Binding-site contacts:
Ligand atom C5B contacts residue TYR197 of chain 58.A at 3.7 Å (hydrophobic).
Ligand atom O1B contacts residue MET221 of chain 58.A at 3.4 Å.
Ligand atom N2 contacts residue PHE186 of chain 58.A at 3.7 Å.
Ligand atom CM1 contacts residue SER107 of chain 58.A at 3.9 Å.
Ligand atom O1B contacts residue TYR128 of chain 58.A at 3.9 Å.
Ligand atom C2C contacts residue VAL188 of chain 58.A at 3.2 Å (hydrophobic).
Ligand atom C7C contacts residue TYR197 of chain 58.A at 3.8 Å (hydrophobic).
Ligand atom C4 contacts residue TYR152 of chain 58.A at 3.9 Å (hydrophobic).
Ligand atom C3 contacts residue PHE186 of chain 58.A at 3.8 Å (hydrophobic).
Ligand atom C5B contacts residue LEU106 of chain 58.A at 3.5 Å (hydrophobic).
Ligand atom C31 contacts residue SER175 of chain 58.A at 3.6 Å.
Ligand atom C4C contacts residue TYR152 of chain 58.A at 3.8 Å (hydrophobic).
Ligand atom C5C contacts residue TYR128 of chain 58.A at 3.5 Å (hydrophobic).
Ligand atom C3C contacts residue VAL188 of chain 58.A at 3.3 Å (hydrophobic).
Ligand atom C31 contacts residue ALA150 of chain 58.A at 3.5 Å (hydrophobic).
Ligand atom O1 contacts residue ALA24 of chain 58.C at 3.6 Å.
Ligand atom C7C contacts residue TYR128 of chain 58.A at 3.6 Å (hydrophobic).
Ligand atom C5 contacts residue PHE186 of chain 58.A at 3.5 Å (hydrophobic).
Ligand atom C6C contacts residue VAL191 of chain 58.A at 3.2 Å (hydrophobic).
Ligand atom C31 contacts residue VAL176 of chain 58.A at 3.3 Å (hydrophobic).
Ligand atom C5 contacts residue TYR152 of chain 58.A at 3.8 Å (hydrophobic).
Ligand atom C4 contacts residue PHE186 of chain 58.A at 3.6 Å (hydrophobic).
Ligand atom C6B contacts residue LEU106 of chain 58.A at 3.9 Å (hydrophobic).
Ligand atom N3A contacts residue ASN219 of chain 58.A at 3.0 Å (h-bond).
Ligand atom O1 contacts residue VAL188 of chain 58.A at 3.8 Å.
Ligand atom O1 contacts residue TYR152 of chain 58.A at 3.9 Å.
Ligand atom C4A contacts residue ASN219 of chain 58.A at 3.5 Å.
Ligand atom C1B contacts residue MET221 of chain 58.A at 3.8 Å (hydrophobic).
Ligand atom C3B contacts residue MET221 of chain 58.A at 3.8 Å (hydrophobic).
Ligand atom C4B contacts residue LEU106 of chain 58.A at 3.7 Å (hydrophobic).
Ligand atom C2B contacts residue MET221 of chain 58.A at 3.5 Å (hydrophobic).
Ligand atom O1 contacts residue PHE186 of chain 58.A at 3.5 Å.
Ligand atom C6C contacts residue MET221 of chain 58.A at 3.7 Å (hydrophobic).
Ligand atom C31 contacts residue PRO174 of chain 58.A at 3.4 Å (hydrophobic).
Ligand atom N2 contacts residue ALA24 of chain 58.C at 3.4 Å.
Ligand atom C4 contacts residue MET224 of chain 58.A at 3.8 Å (hydrophobic).
Ligand atom C6B contacts residue TYR197 of chain 58.A at 3.6 Å (hydrophobic).
Ligand atom C5C contacts residue ILE104 of chain 58.A at 3.8 Å (hydrophobic).
Ligand atom C3C contacts residue TYR128 of chain 58.A at 3.9 Å (hydrophobic).
Ligand atom C3 contacts residue PRO174 of chain 58.A at 3.8 Å (hydrophobic).

The small molecule below binds the protein below.
Small molecule (SMILES): Cc1cc(CCCCCCCOc2ccc(C3=N[C@@H](C)CO3)cc2)on1

Sequence of chain 58.A:
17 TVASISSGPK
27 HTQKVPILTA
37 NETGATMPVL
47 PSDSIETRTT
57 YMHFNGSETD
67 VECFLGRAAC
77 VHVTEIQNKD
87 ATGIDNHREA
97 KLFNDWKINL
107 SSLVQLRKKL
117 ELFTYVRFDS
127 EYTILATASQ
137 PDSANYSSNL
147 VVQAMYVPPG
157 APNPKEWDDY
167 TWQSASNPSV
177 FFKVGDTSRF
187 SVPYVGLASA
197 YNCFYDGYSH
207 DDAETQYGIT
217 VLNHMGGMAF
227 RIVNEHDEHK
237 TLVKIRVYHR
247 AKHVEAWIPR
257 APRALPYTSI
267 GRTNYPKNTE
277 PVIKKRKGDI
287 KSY

Sequence of chain 58.C:
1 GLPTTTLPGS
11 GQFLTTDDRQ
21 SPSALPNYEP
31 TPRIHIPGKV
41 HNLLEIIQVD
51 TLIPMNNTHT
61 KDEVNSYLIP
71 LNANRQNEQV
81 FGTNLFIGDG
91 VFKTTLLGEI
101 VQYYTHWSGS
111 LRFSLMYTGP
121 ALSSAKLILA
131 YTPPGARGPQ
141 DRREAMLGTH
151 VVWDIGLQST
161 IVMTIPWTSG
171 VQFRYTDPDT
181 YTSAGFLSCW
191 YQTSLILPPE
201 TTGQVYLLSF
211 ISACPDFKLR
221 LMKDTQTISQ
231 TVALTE